Sequence of chain 53.E:
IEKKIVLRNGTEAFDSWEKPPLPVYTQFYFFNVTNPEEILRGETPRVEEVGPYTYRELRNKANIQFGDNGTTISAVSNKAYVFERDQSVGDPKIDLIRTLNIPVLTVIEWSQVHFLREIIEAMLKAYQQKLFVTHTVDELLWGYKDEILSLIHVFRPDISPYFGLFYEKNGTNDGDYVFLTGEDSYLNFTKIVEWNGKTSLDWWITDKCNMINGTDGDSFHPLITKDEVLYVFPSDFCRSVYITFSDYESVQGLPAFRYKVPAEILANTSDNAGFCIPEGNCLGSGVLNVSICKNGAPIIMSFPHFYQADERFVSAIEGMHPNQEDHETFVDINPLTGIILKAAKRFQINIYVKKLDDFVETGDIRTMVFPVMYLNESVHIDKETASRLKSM

The small molecule below binds the protein below.
Small molecule (SMILES): CC(=O)N[C@H]1[C@H](O[C@H]2[C@H](O)[C@@H](NC(C)=O)CO[C@@H]2CO)O[C@H](CO)[C@@H](O)[C@@H]1O

Binding-site contacts:
Ligand atom O5 contacts residue ASN182 of chain 53.E at 2.4 Å (h-bond).
Ligand atom C8 contacts residue ASN182 of chain 53.E at 4.3 Å.
Ligand atom C1 contacts residue TYR93 of chain 53.E at 3.8 Å (hydrophobic).
Ligand atom C2 contacts residue ASN182 of chain 53.E at 2.5 Å.
Ligand atom C8 contacts residue TRP154 of chain 53.E at 3.6 Å (hydrophobic).
Ligand atom C3 contacts residue VAL94 of chain 53.E at 4.4 Å (hydrophobic).
Ligand atom C7 contacts residue TYR93 of chain 53.E at 4.3 Å (hydrophobic).
Ligand atom C4 contacts residue ASN182 of chain 53.E at 4.3 Å.
Ligand atom C3 contacts residue ASN182 of chain 53.E at 3.8 Å.
Ligand atom O7 contacts residue ASN182 of chain 53.E at 2.9 Å (h-bond).
Ligand atom O7 contacts residue VAL94 of chain 53.E at 3.5 Å.
Ligand atom C7 contacts residue TRP154 of chain 53.E at 4.5 Å (hydrophobic).
Ligand atom O4 contacts residue VAL94 of chain 53.E at 3.7 Å.
Ligand atom O7 contacts residue TRP154 of chain 53.E at 4.5 Å.
Ligand atom C8 contacts residue TYR93 of chain 53.E at 4.4 Å (hydrophobic).
Ligand atom C2 contacts residue VAL94 of chain 53.E at 4.3 Å (hydrophobic).
Ligand atom C8 contacts residue ASP150 of chain 53.E at 4.3 Å.
Ligand atom C1 contacts residue ASN182 of chain 53.E at 1.4 Å.
Ligand atom C3 contacts residue TYR93 of chain 53.E at 3.8 Å (hydrophobic).
Ligand atom C7 contacts residue ASN182 of chain 53.E at 3.1 Å.
Ligand atom N2 contacts residue ASN182 of chain 53.E at 2.9 Å (h-bond).
Ligand atom C5 contacts residue ASN182 of chain 53.E at 3.6 Å.
Ligand atom C2 contacts residue TYR93 of chain 53.E at 3.8 Å (hydrophobic).
Ligand atom N2 contacts residue TYR93 of chain 53.E at 3.3 Å (h-bond).
Ligand atom O3 contacts residue VAL94 of chain 53.E at 4.5 Å.
Ligand atom O7 contacts residue LEU70 of chain 53.E at 3.7 Å.